This protein binds this small molecule.
Small molecule (SMILES): CCC(=O)Nc1ccccc1Nc1nc(Nc2ccc(N3CCN(C)CC3)cc2)ncc1C(=O)Nc1c(C)cccc1Cl

Binding-site contacts:
Ligand atom C12 contacts residue LEU136 of chain 1.G at 3.6 Å (hydrophobic).
Ligand atom N9 contacts residue THR81 of chain 1.G at 3.1 Å (h-bond).
Ligand atom C13 contacts residue VAL24 of chain 1.G at 3.7 Å (hydrophobic).
Ligand atom C30 contacts residue THR81 of chain 1.G at 3.3 Å.
Ligand atom O3 contacts residue VAL24 of chain 1.G at 3.6 Å.
Ligand atom CL1 contacts residue ALA36 of chain 1.G at 3.5 Å.
Ligand atom N4 contacts residue TYR83 of chain 1.G at 3.7 Å.
Ligand atom C29 contacts residue LYS38 of chain 1.G at 3.7 Å.
Ligand atom C32 contacts residue TYR83 of chain 1.G at 3.6 Å (hydrophobic).
Ligand atom C33 contacts residue SER85 of chain 1.G at 3.7 Å.
Ligand atom O2 contacts residue CYS20 of chain 1.G at 2.7 Å (h-bond).
Ligand atom C21 contacts residue CYS20 of chain 1.G at 3.5 Å (hydrophobic).
Ligand atom C12 contacts residue ALA36 of chain 1.G at 3.4 Å (hydrophobic).
Ligand atom C31 contacts residue ALA146 of chain 1.G at 3.6 Å (hydrophobic).
Ligand atom N4 contacts residue LEU16 of chain 1.G at 3.7 Å.
Ligand atom N7 contacts residue LEU136 of chain 1.G at 3.5 Å.
Ligand atom C16 contacts residue VAL24 of chain 1.G at 3.5 Å (hydrophobic).
Ligand atom C6 contacts residue LEU16 of chain 1.G at 3.5 Å (hydrophobic).
Ligand atom C10 contacts residue MET84 of chain 1.G at 3.2 Å (hydrophobic).
Ligand atom CL1 contacts residue THR81 of chain 1.G at 3.3 Å.
Ligand atom C31 contacts residue VAL66 of chain 1.G at 3.6 Å (hydrophobic).
Ligand atom C28 contacts residue MET57 of chain 1.G at 3.7 Å (hydrophobic).
Ligand atom C10 contacts residue GLY87 of chain 1.G at 3.6 Å.
Ligand atom C25 contacts residue THR81 of chain 1.G at 3.2 Å.
Ligand atom C29 contacts residue THR81 of chain 1.G at 3.5 Å.
Ligand atom N5 contacts residue MET84 of chain 1.G at 3.5 Å (h-bond).
Ligand atom C13 contacts residue LEU136 of chain 1.G at 3.5 Å (hydrophobic).
Ligand atom C14 contacts residue VAL24 of chain 1.G at 3.5 Å (hydrophobic).
Ligand atom C22 contacts residue CYS20 of chain 1.G at 2.8 Å (hydrophobic).
Ligand atom C10 contacts residue LEU16 of chain 1.G at 3.7 Å (hydrophobic).
Ligand atom N6 contacts residue VAL24 of chain 1.G at 3.6 Å.
Ligand atom C11 contacts residue LEU16 of chain 1.G at 3.7 Å (hydrophobic).
Ligand atom C27 contacts residue GLU53 of chain 1.G at 3.7 Å.
Ligand atom C32 contacts residue GLY87 of chain 1.G at 3.5 Å.
Ligand atom C33 contacts residue GLY87 of chain 1.G at 3.6 Å.
Ligand atom N4 contacts residue MET84 of chain 1.G at 2.8 Å (h-bond).
Ligand atom C32 contacts residue MET84 of chain 1.G at 2.9 Å (hydrophobic).
Ligand atom CL1 contacts residue LYS38 of chain 1.G at 3.6 Å.
Ligand atom O2 contacts residue GLY19 of chain 1.G at 3.1 Å.
Ligand atom C23 contacts residue CYS20 of chain 1.G at 1.8 Å (hydrophobic).

Sequence of chain 1.G:
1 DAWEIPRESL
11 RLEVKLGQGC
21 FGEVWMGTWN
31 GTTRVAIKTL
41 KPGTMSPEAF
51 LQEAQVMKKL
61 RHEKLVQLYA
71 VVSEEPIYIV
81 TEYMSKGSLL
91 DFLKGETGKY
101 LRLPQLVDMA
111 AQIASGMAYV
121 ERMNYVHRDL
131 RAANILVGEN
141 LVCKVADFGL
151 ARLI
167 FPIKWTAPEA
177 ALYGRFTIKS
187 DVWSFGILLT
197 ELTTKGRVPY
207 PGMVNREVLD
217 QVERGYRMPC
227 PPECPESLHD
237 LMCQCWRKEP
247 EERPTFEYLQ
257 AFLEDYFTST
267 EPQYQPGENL